The protein below binds the small molecule below.
Small molecule (SMILES): Nc1ccccc1

Sequence of chain 1.A:
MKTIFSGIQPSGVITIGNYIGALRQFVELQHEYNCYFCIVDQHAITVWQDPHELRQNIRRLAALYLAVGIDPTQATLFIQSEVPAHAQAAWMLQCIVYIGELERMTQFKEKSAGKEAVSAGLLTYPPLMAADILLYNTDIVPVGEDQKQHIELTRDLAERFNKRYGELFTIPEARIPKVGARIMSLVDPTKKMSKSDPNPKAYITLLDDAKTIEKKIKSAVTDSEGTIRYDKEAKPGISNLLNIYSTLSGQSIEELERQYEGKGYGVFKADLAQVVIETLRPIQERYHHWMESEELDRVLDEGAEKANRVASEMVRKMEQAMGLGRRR

Binding-site contacts:
Ligand atom C5 contacts residue GLY7 of chain 1.A at 3.6 Å.
Ligand atom C1 contacts residue VAL40 of chain 1.A at 4.4 Å (hydrophobic).
Ligand atom C4 contacts residue GLY7 of chain 1.A at 3.2 Å.
Ligand atom C2 contacts residue GLY7 of chain 1.A at 3.9 Å.
Ligand atom C4 contacts residue VAL143 of chain 1.A at 3.7 Å (hydrophobic).
Ligand atom C6 contacts residue PHE5 of chain 1.A at 3.3 Å (hydrophobic).
Ligand atom C3 contacts residue GLN147 of chain 1.A at 4.4 Å.
Ligand atom C4 contacts residue MET129 of chain 1.A at 3.6 Å (hydrophobic).
Ligand atom C5 contacts residue ILE133 of chain 1.A at 3.7 Å (hydrophobic).
Ligand atom C5 contacts residue VAL141 of chain 1.A at 3.7 Å (hydrophobic).
Ligand atom C2 contacts residue MET129 of chain 1.A at 3.7 Å (hydrophobic).
Ligand atom C4 contacts residue VAL141 of chain 1.A at 4.1 Å (hydrophobic).
Ligand atom C1 contacts residue GLY7 of chain 1.A at 4.4 Å.
Ligand atom C6 contacts residue GLY7 of chain 1.A at 3.8 Å.
Ligand atom C4 contacts residue SER6 of chain 1.A at 3.9 Å.
Ligand atom C6 contacts residue MET129 of chain 1.A at 4.2 Å (hydrophobic).
Ligand atom C1 contacts residue MET129 of chain 1.A at 3.6 Å (hydrophobic).
Ligand atom C5 contacts residue PHE5 of chain 1.A at 3.8 Å (hydrophobic).
Ligand atom C3 contacts residue VAL143 of chain 1.A at 4.2 Å (hydrophobic).
Ligand atom N contacts residue HIS43 of chain 1.A at 3.3 Å.
Ligand atom C5 contacts residue SER6 of chain 1.A at 3.9 Å.
Ligand atom C5 contacts residue MET129 of chain 1.A at 3.7 Å (hydrophobic).
Ligand atom C6 contacts residue ASP132 of chain 1.A at 3.8 Å.
Ligand atom C3 contacts residue MET129 of chain 1.A at 3.0 Å (hydrophobic).
Ligand atom N contacts residue MET129 of chain 1.A at 3.9 Å.
Ligand atom N contacts residue ASP132 of chain 1.A at 2.3 Å (salt-bridge).
Ligand atom C6 contacts residue ILE133 of chain 1.A at 4.0 Å (hydrophobic).
Ligand atom C6 contacts residue SER6 of chain 1.A at 4.5 Å.
Ligand atom C3 contacts residue GLY7 of chain 1.A at 3.8 Å.
Ligand atom C1 contacts residue ASP132 of chain 1.A at 3.5 Å.
Ligand atom N contacts residue VAL40 of chain 1.A at 3.4 Å.